Binding-site contacts:
Ligand atom C2 contacts residue ASN181 of chain 1.E at 2.4 Å.
Ligand atom O6 contacts residue LYS305 of chain 1.E at 4.5 Å.
Ligand atom O6 contacts residue GLU202 of chain 1.E at 3.7 Å.
Ligand atom O5 contacts residue GLU202 of chain 1.E at 3.9 Å.
Ligand atom C5 contacts residue THR183 of chain 1.E at 3.9 Å.
Ligand atom C4 contacts residue ASN181 of chain 1.E at 4.2 Å.
Ligand atom O3 contacts residue ASN181 of chain 1.E at 3.9 Å.
Ligand atom O7 contacts residue VAL309 of chain 1.E at 3.6 Å.
Ligand atom O6 contacts residue THR183 of chain 1.E at 4.0 Å.
Ligand atom C2 contacts residue ASN307 of chain 1.E at 4.4 Å.
Ligand atom C7 contacts residue ASN307 of chain 1.E at 3.3 Å.
Ligand atom C8 contacts residue ASN307 of chain 1.E at 3.2 Å.
Ligand atom O4 contacts residue LYS305 of chain 1.E at 2.4 Å (salt-bridge).
Ligand atom C5 contacts residue LYS305 of chain 1.E at 3.2 Å.
Ligand atom C5 contacts residue ASN181 of chain 1.E at 3.7 Å.
Ligand atom C6 contacts residue TYR200 of chain 1.E at 4.0 Å (hydrophobic).
Ligand atom C7 contacts residue VAL309 of chain 1.E at 4.3 Å (hydrophobic).
Ligand atom C1 contacts residue ASN307 of chain 1.E at 3.9 Å.
Ligand atom C6 contacts residue LYS305 of chain 1.E at 4.0 Å.
Ligand atom O5 contacts residue LYS305 of chain 1.E at 4.2 Å.
Ligand atom C1 contacts residue LYS305 of chain 1.E at 4.4 Å.
Ligand atom C3 contacts residue ASN181 of chain 1.E at 3.7 Å.
Ligand atom O5 contacts residue THR183 of chain 1.E at 3.6 Å.
Ligand atom O5 contacts residue ASN181 of chain 1.E at 2.4 Å (h-bond).
Ligand atom O6 contacts residue TYR200 of chain 1.E at 2.6 Å (h-bond).
Ligand atom C7 contacts residue ASN181 of chain 1.E at 3.5 Å.
Ligand atom O7 contacts residue ASN307 of chain 1.E at 3.6 Å (h-bond).
Ligand atom C6 contacts residue GLU202 of chain 1.E at 4.5 Å.
Ligand atom C1 contacts residue THR183 of chain 1.E at 3.7 Å.
Ligand atom C1 contacts residue ASN181 of chain 1.E at 1.4 Å.
Ligand atom O7 contacts residue ASN181 of chain 1.E at 2.9 Å.
Ligand atom N2 contacts residue ASN181 of chain 1.E at 3.3 Å (h-bond).
Ligand atom N2 contacts residue ASN307 of chain 1.E at 3.7 Å.
Ligand atom C8 contacts residue VAL309 of chain 1.E at 3.8 Å (hydrophobic).
Ligand atom C4 contacts residue LYS305 of chain 1.E at 3.3 Å.
Ligand atom C8 contacts residue ASN181 of chain 1.E at 4.5 Å.

Sequence of chain 1.E:
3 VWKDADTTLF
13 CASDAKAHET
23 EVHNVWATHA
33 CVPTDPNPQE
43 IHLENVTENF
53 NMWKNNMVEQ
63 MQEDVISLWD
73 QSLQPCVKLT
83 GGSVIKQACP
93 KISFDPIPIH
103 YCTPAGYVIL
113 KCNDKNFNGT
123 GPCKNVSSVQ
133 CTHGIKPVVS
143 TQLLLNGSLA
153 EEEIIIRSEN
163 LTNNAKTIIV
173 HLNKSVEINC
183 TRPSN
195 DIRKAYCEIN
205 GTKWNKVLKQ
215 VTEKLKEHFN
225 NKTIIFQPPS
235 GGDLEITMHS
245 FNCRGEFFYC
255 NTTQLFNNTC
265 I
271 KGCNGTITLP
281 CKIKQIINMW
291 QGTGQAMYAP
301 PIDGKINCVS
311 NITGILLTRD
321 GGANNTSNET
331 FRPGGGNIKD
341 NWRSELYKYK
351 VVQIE

The small molecule below binds the protein below.
Small molecule (SMILES): CC(=O)N[C@@H]1[C@@H](O)[C@H](O)[C@@H](CO)O[C@H]1O